The small molecule below binds the protein below.
Small molecule (SMILES): COc1ccc(OC(C)(C)C(=O)NC2[C@@H]3CC4C[C@H]2CC(C(N)=O)(C4)C3)cc1

Sequence of chain 1.B:
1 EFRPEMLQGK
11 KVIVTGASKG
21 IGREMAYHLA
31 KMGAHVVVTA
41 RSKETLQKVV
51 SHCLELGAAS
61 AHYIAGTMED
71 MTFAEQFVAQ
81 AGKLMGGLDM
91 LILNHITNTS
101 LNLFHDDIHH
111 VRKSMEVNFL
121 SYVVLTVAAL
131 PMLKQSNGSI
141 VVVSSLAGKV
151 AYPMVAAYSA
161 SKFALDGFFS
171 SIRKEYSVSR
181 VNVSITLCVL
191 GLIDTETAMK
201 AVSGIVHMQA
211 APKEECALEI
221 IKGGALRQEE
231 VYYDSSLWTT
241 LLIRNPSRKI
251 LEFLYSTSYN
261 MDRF

Binding-site contacts:
Ligand atom O18 contacts residue LEU192 of chain 1.A at 3.8 Å.
Ligand atom O27 contacts residue TYR152 of chain 1.A at 3.7 Å.
Ligand atom C7 contacts residue ALA198 of chain 1.A at 3.8 Å (hydrophobic).
Ligand atom C28 contacts residue PRO153 of chain 1.A at 3.1 Å (hydrophobic).
Ligand atom N13 contacts residue ILE96 of chain 1.A at 3.7 Å.
Ligand atom C5 contacts residue TYR158 of chain 1.A at 3.7 Å (hydrophobic).
Ligand atom N13 contacts residue THR197 of chain 1.A at 3.6 Å.
Ligand atom O27 contacts residue VAL206 of chain 1.A at 3.5 Å.
Ligand atom O17 contacts residue SER145 of chain 1.A at 2.8 Å (h-bond).
Ligand atom C6 contacts residue TYR158 of chain 1.A at 3.8 Å (hydrophobic).
Ligand atom C4 contacts residue LEU101 of chain 1.A at 3.8 Å (hydrophobic).
Ligand atom N13 contacts residue NAP1 of chain 1.I at 3.4 Å (h-bond).
Ligand atom C3 contacts residue ALA201 of chain 1.A at 3.8 Å (hydrophobic).
Ligand atom C12 contacts residue THR197 of chain 1.A at 3.7 Å.
Ligand atom C23 contacts residue VAL206 of chain 1.A at 3.7 Å (hydrophobic).
Ligand atom C20 contacts residue SER145 of chain 1.A at 3.6 Å.
Ligand atom C15 contacts residue SER145 of chain 1.A at 3.6 Å.
Ligand atom C19 contacts residue SER145 of chain 1.A at 3.7 Å.
Ligand atom C26 contacts residue TYR152 of chain 1.A at 3.8 Å (hydrophobic).
Ligand atom C2 contacts residue THR99 of chain 1.A at 3.9 Å.
Ligand atom C8 contacts residue VAL202 of chain 1.A at 3.7 Å (hydrophobic).
Ligand atom C15 contacts residue NAP1 of chain 1.I at 3.6 Å.
Ligand atom C24 contacts residue VAL206 of chain 1.A at 3.4 Å (hydrophobic).
Ligand atom C7 contacts residue NAP1 of chain 1.I at 3.6 Å.
Ligand atom O14 contacts residue ILE96 of chain 1.A at 3.4 Å.
Ligand atom C19 contacts residue ALA147 of chain 1.A at 3.7 Å (hydrophobic).
Ligand atom C12 contacts residue ILE96 of chain 1.A at 3.6 Å (hydrophobic).
Ligand atom O17 contacts residue TYR158 of chain 1.A at 3.2 Å (h-bond).
Ligand atom C9 contacts residue NAP1 of chain 1.I at 3.9 Å.
Ligand atom C28 contacts residue TYR259 of chain 1.B at 3.8 Å (hydrophobic).
Ligand atom C10 contacts residue NAP1 of chain 1.I at 3.8 Å.
Ligand atom C25 contacts residue VAL206 of chain 1.A at 3.8 Å (hydrophobic).
Ligand atom C2 contacts residue ALA201 of chain 1.A at 3.8 Å (hydrophobic).
Ligand atom C3 contacts residue LEU101 of chain 1.A at 3.9 Å (hydrophobic).
Ligand atom O14 contacts residue THR99 of chain 1.A at 3.4 Å.
Ligand atom O27 contacts residue TYR259 of chain 1.B at 3.2 Å.
Ligand atom O14 contacts residue THR197 of chain 1.A at 3.6 Å.
Ligand atom O17 contacts residue NAP1 of chain 1.I at 2.9 Å.
Ligand atom C24 contacts residue TYR152 of chain 1.A at 3.6 Å (hydrophobic).
Ligand atom C25 contacts residue TYR152 of chain 1.A at 3.4 Å (hydrophobic).

Sequence of chain 1.A:
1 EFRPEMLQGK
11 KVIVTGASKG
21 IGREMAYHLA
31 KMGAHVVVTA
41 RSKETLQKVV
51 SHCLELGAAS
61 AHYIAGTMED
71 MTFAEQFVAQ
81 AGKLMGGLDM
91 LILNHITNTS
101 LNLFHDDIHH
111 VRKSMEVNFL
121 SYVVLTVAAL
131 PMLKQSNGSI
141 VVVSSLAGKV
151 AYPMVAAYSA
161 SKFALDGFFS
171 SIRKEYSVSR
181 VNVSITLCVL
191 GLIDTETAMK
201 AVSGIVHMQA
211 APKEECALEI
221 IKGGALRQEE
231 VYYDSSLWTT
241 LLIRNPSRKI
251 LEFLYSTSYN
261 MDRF